Sequence of chain 2.A:
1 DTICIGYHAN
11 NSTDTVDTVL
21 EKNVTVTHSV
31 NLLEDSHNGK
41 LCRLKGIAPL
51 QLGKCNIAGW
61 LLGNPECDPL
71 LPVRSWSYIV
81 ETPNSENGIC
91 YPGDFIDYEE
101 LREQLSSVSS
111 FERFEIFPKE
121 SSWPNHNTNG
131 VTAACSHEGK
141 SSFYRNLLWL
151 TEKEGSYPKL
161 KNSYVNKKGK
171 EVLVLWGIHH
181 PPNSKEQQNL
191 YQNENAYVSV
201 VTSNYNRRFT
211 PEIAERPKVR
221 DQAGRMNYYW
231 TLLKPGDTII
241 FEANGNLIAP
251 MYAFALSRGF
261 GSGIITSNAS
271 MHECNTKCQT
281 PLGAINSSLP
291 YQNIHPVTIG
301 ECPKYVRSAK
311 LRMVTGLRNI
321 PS

Binding-site contacts:
Ligand atom O7 contacts residue ASN286 of chain 2.A at 3.6 Å.
Ligand atom C3 contacts residue ASN286 of chain 2.A at 3.8 Å.
Ligand atom O5 contacts residue ASN286 of chain 2.A at 2.3 Å (h-bond).
Ligand atom C1 contacts residue ASN286 of chain 2.A at 1.4 Å.
Ligand atom C8 contacts residue ASN275 of chain 2.A at 4.3 Å.
Ligand atom N2 contacts residue ASN286 of chain 2.A at 3.0 Å (h-bond).
Ligand atom C4 contacts residue ASN286 of chain 2.A at 4.3 Å.
Ligand atom C2 contacts residue ASN286 of chain 2.A at 2.5 Å.
Ligand atom C5 contacts residue ASN286 of chain 2.A at 3.6 Å.
Ligand atom C7 contacts residue ASN286 of chain 2.A at 3.6 Å.

This small molecule binds to this protein.
Small molecule (SMILES): CC(=O)N[C@@H]1[C@@H](O)[C@H](O)[C@@H](CO)O[C@H]1O